Binding-site contacts:
Ligand atom C8 contacts residue TRP208 of chain 1.A at 4.3 Å (hydrophobic).
Ligand atom C8 contacts residue ARG225 of chain 1.A at 4.4 Å.
Ligand atom N2 contacts residue ASN204 of chain 1.A at 3.1 Å (h-bond).
Ligand atom O5 contacts residue ASN204 of chain 1.A at 2.2 Å (h-bond).
Ligand atom O6 contacts residue SER77 of chain 1.A at 4.0 Å.
Ligand atom C5 contacts residue ASN204 of chain 1.A at 3.6 Å.
Ligand atom C6 contacts residue TRP208 of chain 1.A at 3.4 Å (hydrophobic).
Ligand atom C2 contacts residue ASN204 of chain 1.A at 2.6 Å.
Ligand atom C7 contacts residue ASN204 of chain 1.A at 3.6 Å.
Ligand atom C6 contacts residue SER76 of chain 1.A at 4.0 Å.
Ligand atom C1 contacts residue ASP205 of chain 1.A at 4.3 Å.
Ligand atom O5 contacts residue TRP208 of chain 1.A at 3.7 Å.
Ligand atom C8 contacts residue LEU93 of chain 1.A at 3.7 Å (hydrophobic).
Ligand atom C5 contacts residue TRP208 of chain 1.A at 3.5 Å (hydrophobic).
Ligand atom O7 contacts residue LEU93 of chain 1.A at 3.5 Å.
Ligand atom C8 contacts residue ALA243 of chain 1.A at 4.5 Å (hydrophobic).
Ligand atom C5 contacts residue ASP205 of chain 1.A at 4.1 Å.
Ligand atom O6 contacts residue ASP205 of chain 1.A at 2.9 Å (salt-bridge).
Ligand atom C3 contacts residue ASN204 of chain 1.A at 3.9 Å.
Ligand atom O7 contacts residue ASN204 of chain 1.A at 3.7 Å.
Ligand atom O5 contacts residue ASP205 of chain 1.A at 3.4 Å (salt-bridge).
Ligand atom C8 contacts residue GLU214 of chain 1.A at 3.7 Å.
Ligand atom C4 contacts residue ASN204 of chain 1.A at 4.3 Å.
Ligand atom C1 contacts residue ASN204 of chain 1.A at 1.4 Å.
Ligand atom C1 contacts residue TRP208 of chain 1.A at 3.8 Å (hydrophobic).
Ligand atom O6 contacts residue GLU209 of chain 1.A at 4.0 Å.
Ligand atom C6 contacts residue ASP205 of chain 1.A at 3.8 Å.
Ligand atom C7 contacts residue TRP208 of chain 1.A at 4.2 Å (hydrophobic).
Ligand atom O7 contacts residue TRP208 of chain 1.A at 3.6 Å.
Ligand atom C8 contacts residue GLN244 of chain 1.A at 3.7 Å.
Ligand atom C7 contacts residue LEU93 of chain 1.A at 3.8 Å (hydrophobic).
Ligand atom C6 contacts residue SER77 of chain 1.A at 4.0 Å.

Sequence of chain 1.A:
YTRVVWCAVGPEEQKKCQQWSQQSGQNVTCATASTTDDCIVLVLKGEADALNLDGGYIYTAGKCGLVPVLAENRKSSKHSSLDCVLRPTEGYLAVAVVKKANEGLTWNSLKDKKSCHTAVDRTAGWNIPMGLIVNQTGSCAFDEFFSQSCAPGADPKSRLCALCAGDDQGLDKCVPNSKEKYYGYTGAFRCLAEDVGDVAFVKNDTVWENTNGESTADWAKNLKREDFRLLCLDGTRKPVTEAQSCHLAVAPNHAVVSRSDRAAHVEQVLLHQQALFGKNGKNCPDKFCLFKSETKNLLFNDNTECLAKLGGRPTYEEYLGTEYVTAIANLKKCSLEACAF

This protein binds this small molecule.
Small molecule (SMILES): CC(=O)N[C@H]1[C@H](O[C@H]2[C@H](O)[C@@H](NC(C)=O)CO[C@@H]2CO)O[C@H](CO)[C@@H](O)[C@@H]1O